Sequence of chain 30.A:
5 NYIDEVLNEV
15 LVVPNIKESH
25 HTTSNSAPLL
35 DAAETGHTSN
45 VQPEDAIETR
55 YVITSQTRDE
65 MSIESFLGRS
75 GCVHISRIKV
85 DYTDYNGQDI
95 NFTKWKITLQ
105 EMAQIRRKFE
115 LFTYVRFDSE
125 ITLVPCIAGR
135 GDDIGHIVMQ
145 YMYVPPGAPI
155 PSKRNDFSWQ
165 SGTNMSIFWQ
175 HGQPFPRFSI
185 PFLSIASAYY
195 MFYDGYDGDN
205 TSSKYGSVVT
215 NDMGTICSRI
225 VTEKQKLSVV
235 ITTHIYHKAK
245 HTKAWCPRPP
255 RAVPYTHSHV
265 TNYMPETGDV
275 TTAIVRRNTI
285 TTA

Binding-site contacts:
Ligand atom O6 contacts residue ILE101 of chain 30.A at 2.1 Å (h-bond).
Ligand atom C5 contacts residue THR102 of chain 30.A at 2.8 Å.
Ligand atom O2 contacts residue MET217 of chain 30.A at 3.3 Å (h-bond).
Ligand atom O3 contacts residue TYR194 of chain 30.A at 3.9 Å.
Ligand atom C4 contacts residue ASN215 of chain 30.A at 4.0 Å.
Ligand atom O6 contacts residue THR102 of chain 30.A at 2.4 Å.
Ligand atom O2 contacts residue MET195 of chain 30.A at 3.6 Å.
Ligand atom O4 contacts residue ILE101 of chain 30.A at 4.0 Å.
Ligand atom C6 contacts residue LEU103 of chain 30.A at 2.7 Å (hydrophobic).
Ligand atom C6 contacts residue HIS241 of chain 30.A at 3.7 Å.
Ligand atom C1 contacts residue MET195 of chain 30.A at 3.2 Å (hydrophobic).
Ligand atom O1 contacts residue TYR194 of chain 30.A at 3.8 Å.
Ligand atom O3 contacts residue ILE101 of chain 30.A at 3.5 Å.
Ligand atom C2 contacts residue TYR193 of chain 30.A at 3.8 Å (hydrophobic).
Ligand atom O4 contacts residue HIS263 of chain 30.A at 2.6 Å.
Ligand atom O5 contacts residue LEU103 of chain 30.A at 3.3 Å.
Ligand atom O3 contacts residue MET217 of chain 30.A at 2.5 Å (h-bond).
Ligand atom O3 contacts residue ASN215 of chain 30.A at 2.1 Å.
Ligand atom C5 contacts residue HIS263 of chain 30.A at 3.9 Å.
Ligand atom C3 contacts residue ASN215 of chain 30.A at 3.5 Å.
Ligand atom C6 contacts residue LEU103 of chain 30.A at 3.2 Å (hydrophobic).
Ligand atom O5 contacts residue LEU103 of chain 30.A at 3.0 Å (h-bond).
Ligand atom O4 contacts residue ASN215 of chain 30.A at 3.4 Å (h-bond).
Ligand atom C4 contacts residue THR102 of chain 30.A at 3.9 Å.
Ligand atom C4 contacts residue HIS263 of chain 30.A at 3.7 Å.
Ligand atom O1 contacts residue MET195 of chain 30.A at 3.8 Å.
Ligand atom C6 contacts residue ILE101 of chain 30.A at 3.2 Å (hydrophobic).
Ligand atom O5 contacts residue THR102 of chain 30.A at 3.6 Å.
Ligand atom O2 contacts residue TYR193 of chain 30.A at 3.9 Å.
Ligand atom O4 contacts residue THR102 of chain 30.A at 3.8 Å.
Ligand atom C3 contacts residue MET217 of chain 30.A at 3.2 Å (hydrophobic).
Ligand atom O6 contacts residue LEU103 of chain 30.A at 3.3 Å.
Ligand atom C2 contacts residue MET217 of chain 30.A at 3.5 Å (hydrophobic).
Ligand atom C5 contacts residue LEU103 of chain 30.A at 3.5 Å (hydrophobic).
Ligand atom O1 contacts residue GLN104 of chain 30.A at 3.9 Å.
Ligand atom C6 contacts residue THR102 of chain 30.A at 1.9 Å.
Ligand atom O2 contacts residue ASN215 of chain 30.A at 3.5 Å.
Ligand atom O6 contacts residue HIS241 of chain 30.A at 4.0 Å.
Ligand atom O6 contacts residue LEU103 of chain 30.A at 4.0 Å.
Ligand atom C5 contacts residue LEU103 of chain 30.A at 3.0 Å (hydrophobic).

A protein and the small-molecule ligand that binds it are described below.
Small molecule (SMILES): OC[C@H]1O[C@@](CO)(O[C@H]2O[C@H](CO)[C@@H](O)[C@H](O)[C@H]2O)[C@@H](O)[C@@H]1O